Sequence of chain 1.A:
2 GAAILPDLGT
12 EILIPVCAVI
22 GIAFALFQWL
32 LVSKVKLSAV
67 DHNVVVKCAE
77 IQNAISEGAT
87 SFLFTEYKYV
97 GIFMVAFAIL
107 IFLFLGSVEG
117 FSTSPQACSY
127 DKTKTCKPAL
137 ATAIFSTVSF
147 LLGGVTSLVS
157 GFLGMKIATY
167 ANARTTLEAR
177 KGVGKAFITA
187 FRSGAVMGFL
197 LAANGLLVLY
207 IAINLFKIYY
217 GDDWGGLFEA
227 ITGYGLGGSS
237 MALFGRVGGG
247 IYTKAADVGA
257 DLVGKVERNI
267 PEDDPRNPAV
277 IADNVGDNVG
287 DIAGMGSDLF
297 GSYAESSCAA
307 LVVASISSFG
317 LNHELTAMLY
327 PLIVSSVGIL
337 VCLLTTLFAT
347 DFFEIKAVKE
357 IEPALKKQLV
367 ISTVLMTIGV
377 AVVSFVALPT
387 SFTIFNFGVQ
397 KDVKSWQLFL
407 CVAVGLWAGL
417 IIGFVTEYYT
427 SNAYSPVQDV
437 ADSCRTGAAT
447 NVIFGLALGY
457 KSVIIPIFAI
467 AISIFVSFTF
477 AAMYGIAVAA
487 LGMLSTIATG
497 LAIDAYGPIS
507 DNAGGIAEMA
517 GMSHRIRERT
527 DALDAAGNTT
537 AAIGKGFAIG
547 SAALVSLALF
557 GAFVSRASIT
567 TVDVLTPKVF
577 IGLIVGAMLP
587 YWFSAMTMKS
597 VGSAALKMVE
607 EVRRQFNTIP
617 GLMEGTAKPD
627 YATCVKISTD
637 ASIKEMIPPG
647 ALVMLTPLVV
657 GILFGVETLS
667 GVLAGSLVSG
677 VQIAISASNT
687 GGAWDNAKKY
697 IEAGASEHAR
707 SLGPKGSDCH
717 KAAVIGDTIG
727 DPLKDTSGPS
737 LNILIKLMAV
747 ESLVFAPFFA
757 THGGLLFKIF

A small-molecule ligand and the protein it binds are described below.
Small molecule (SMILES): CCCCCCCCCCO[C@@H]1O[C@H](CO)[C@@H](O[C@H]2O[C@H](CO)[C@@H](O)[C@H](O)[C@H]2O)[C@H](O)[C@H]1O

Binding-site contacts:
Ligand atom O49 contacts residue TYR424 of chain 1.A at 4.0 Å.
Ligand atom O16 contacts residue TYR424 of chain 1.A at 4.2 Å.
Ligand atom C1 contacts residue TYR424 of chain 1.A at 3.6 Å (hydrophobic).
Ligand atom O61 contacts residue PHE420 of chain 1.A at 3.9 Å.
Ligand atom C43 contacts residue PHE464 of chain 1.A at 3.8 Å (hydrophobic).
Ligand atom C9 contacts residue TYR430 of chain 1.A at 3.4 Å (hydrophobic).
Ligand atom C25 contacts residue ILE417 of chain 1.A at 4.0 Å (hydrophobic).
Ligand atom C57 contacts residue LYS362 of chain 1.A at 3.6 Å.
Ligand atom C22 contacts residue VAL421 of chain 1.A at 4.3 Å (hydrophobic).
Ligand atom C25 contacts residue VAL421 of chain 1.A at 4.3 Å (hydrophobic).
Ligand atom C43 contacts residue ALA465 of chain 1.A at 3.7 Å (hydrophobic).
Ligand atom C40 contacts residue ILE468 of chain 1.A at 3.9 Å (hydrophobic).
Ligand atom C57 contacts residue TYR430 of chain 1.A at 3.7 Å (hydrophobic).
Ligand atom O55 contacts residue TYR424 of chain 1.A at 3.8 Å.
Ligand atom C10 contacts residue TYR430 of chain 1.A at 3.5 Å (hydrophobic).
Ligand atom C3 contacts residue TYR424 of chain 1.A at 4.3 Å (hydrophobic).
Ligand atom O61 contacts residue TYR430 of chain 1.A at 4.4 Å.
Ligand atom C37 contacts residue ILE461 of chain 1.A at 4.4 Å (hydrophobic).
Ligand atom C43 contacts residue ILE461 of chain 1.A at 4.1 Å (hydrophobic).
Ligand atom C2 contacts residue TYR424 of chain 1.A at 4.2 Å (hydrophobic).
Ligand atom C8 contacts residue TYR430 of chain 1.A at 3.8 Å (hydrophobic).
Ligand atom O4 contacts residue TYR430 of chain 1.A at 4.3 Å.
Ligand atom O7 contacts residue TYR430 of chain 1.A at 4.4 Å.
Ligand atom C25 contacts residue ILE461 of chain 1.A at 4.3 Å (hydrophobic).
Ligand atom C43 contacts residue ILE468 of chain 1.A at 3.9 Å (hydrophobic).
Ligand atom C3 contacts residue TYR430 of chain 1.A at 4.2 Å (hydrophobic).
Ligand atom C11 contacts residue TYR430 of chain 1.A at 4.2 Å (hydrophobic).
Ligand atom O1 contacts residue TYR430 of chain 1.A at 3.7 Å.
Ligand atom C7 contacts residue TYR430 of chain 1.A at 4.3 Å (hydrophobic).
Ligand atom O16 contacts residue PHE420 of chain 1.A at 4.3 Å.
Ligand atom C19 contacts residue VAL421 of chain 1.A at 4.0 Å (hydrophobic).
Ligand atom C18 contacts residue PHE420 of chain 1.A at 3.9 Å (hydrophobic).
Ligand atom C18 contacts residue VAL421 of chain 1.A at 4.1 Å (hydrophobic).
Ligand atom O61 contacts residue LYS362 of chain 1.A at 2.9 Å (salt-bridge).
Ligand atom C5 contacts residue TYR430 of chain 1.A at 4.3 Å (hydrophobic).